Binding-site contacts:
Ligand atom C1 contacts residue TYR125 of chain 1.A at 3.7 Å (hydrophobic).
Ligand atom C5 contacts residue TYR125 of chain 1.A at 3.6 Å (hydrophobic).
Ligand atom C6 contacts residue ASP80 of chain 1.A at 3.6 Å.
Ligand atom C6 contacts residue SER211 of chain 1.A at 3.7 Å.
Ligand atom C6 contacts residue GLY214 of chain 1.A at 3.5 Å.
Ligand atom C4 contacts residue TYR125 of chain 1.A at 3.8 Å (hydrophobic).
Ligand atom O2 contacts residue GLU129 of chain 1.A at 4.1 Å.
Ligand atom O1 contacts residue TYR125 of chain 1.A at 4.2 Å.
Ligand atom C6 contacts residue TYR125 of chain 1.A at 3.7 Å (hydrophobic).
Ligand atom O4 contacts residue GLY214 of chain 1.A at 3.7 Å.
Ligand atom O6 contacts residue GLY213 of chain 1.A at 4.2 Å.
Ligand atom O4 contacts residue GLY103 of chain 1.A at 4.4 Å.
Ligand atom O3 contacts residue GLY103 of chain 1.A at 3.5 Å.
Ligand atom O5 contacts residue SER211 of chain 1.A at 3.1 Å (h-bond).
Ligand atom O6 contacts residue TYR125 of chain 1.A at 3.6 Å.
Ligand atom C4 contacts residue SER211 of chain 1.A at 3.6 Å.
Ligand atom O6 contacts residue GLY214 of chain 1.A at 4.3 Å.
Ligand atom O2 contacts residue TYR125 of chain 1.A at 2.4 Å (h-bond).
Ligand atom C3 contacts residue TYR125 of chain 1.A at 3.6 Å (hydrophobic).
Ligand atom O4 contacts residue SER211 of chain 1.A at 2.6 Å (h-bond).
Ligand atom C1 contacts residue SER211 of chain 1.A at 3.8 Å.
Ligand atom O4 contacts residue ASP83 of chain 1.A at 2.7 Å (salt-bridge).
Ligand atom O3 contacts residue ASP83 of chain 1.A at 2.5 Å (salt-bridge).
Ligand atom C2 contacts residue TYR125 of chain 1.A at 3.3 Å (hydrophobic).
Ligand atom C3 contacts residue ASP83 of chain 1.A at 3.4 Å.
Ligand atom O2 contacts residue ASN127 of chain 1.A at 3.7 Å.
Ligand atom O3 contacts residue TYR125 of chain 1.A at 4.2 Å.
Ligand atom C3 contacts residue ASN127 of chain 1.A at 3.6 Å.
Ligand atom O4 contacts residue ALA82 of chain 1.A at 3.9 Å.
Ligand atom C6 contacts residue GLY213 of chain 1.A at 4.0 Å.
Ligand atom C4 contacts residue ASP83 of chain 1.A at 3.4 Å.
Ligand atom O6 contacts residue ASP80 of chain 1.A at 2.6 Å (salt-bridge).
Ligand atom C2 contacts residue SER211 of chain 1.A at 3.8 Å.
Ligand atom O3 contacts residue ASN127 of chain 1.A at 3.0 Å (h-bond).
Ligand atom C3 contacts residue GLY104 of chain 1.A at 4.3 Å.
Ligand atom C5 contacts residue SER211 of chain 1.A at 3.6 Å.
Ligand atom C3 contacts residue SER211 of chain 1.A at 4.3 Å.
Ligand atom C2 contacts residue ASN127 of chain 1.A at 4.3 Å.
Ligand atom C4 contacts residue ALA82 of chain 1.A at 4.3 Å (hydrophobic).
Ligand atom O3 contacts residue GLY104 of chain 1.A at 3.0 Å (h-bond).

Sequence of chain 1.A:
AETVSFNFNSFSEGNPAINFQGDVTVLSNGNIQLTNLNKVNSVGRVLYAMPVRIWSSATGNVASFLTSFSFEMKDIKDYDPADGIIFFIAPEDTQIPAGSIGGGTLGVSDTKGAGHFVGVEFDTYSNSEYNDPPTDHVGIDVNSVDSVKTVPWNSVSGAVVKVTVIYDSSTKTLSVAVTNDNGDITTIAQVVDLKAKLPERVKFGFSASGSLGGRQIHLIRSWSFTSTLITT

A protein and the small-molecule ligand that binds it are described below.
Small molecule (SMILES): OC[C@H]1O[C@H](O[C@@H]2[C@@H](O)[C@H](O)O[C@H](CO)[C@@H]2O)[C@H](O)[C@@H](O)[C@H]1O